Sequence of chain 1.M:
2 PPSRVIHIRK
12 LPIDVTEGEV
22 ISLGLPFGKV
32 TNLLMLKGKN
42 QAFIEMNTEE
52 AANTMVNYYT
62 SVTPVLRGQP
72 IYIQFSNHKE

This small molecule binds to this protein.
Small molecule (SMILES): CC(C)C[C@@H]1NC(=O)[C@H](C)NC(=O)[C@@]2(CCCCCCCC[C@](C)(NC(=O)[C@H](CCC(N)=O)NC(=O)[C@@H](N)CC(N)=O)C(=O)N[C@@H](CCCN=C(N)N)C(=O)N[C@@H](C)C(=O)N[C@@H](CCC(N)=O)C(=O)N2)CC[C@H]2C[C@@H]2CCC[C@](C)(C(=O)N[C@H](C(=O)N[C@H](C=O)CC(N)=O)C(C)C)NC(=O)[C@H](CCC(N)=O)NC1=O

Binding-site contacts:
Ligand atom O contacts residue NH21 of chain 1.AB at 3.8 Å.
Ligand atom N contacts residue ILE22 of chain 1.M at 3.9 Å.
Ligand atom C contacts residue GLU18 of chain 1.M at 4.0 Å.
Ligand atom CD2 contacts residue THR32 of chain 1.M at 4.1 Å.
Ligand atom CG contacts residue ILE22 of chain 1.M at 3.9 Å (hydrophobic).
Ligand atom CA contacts residue ILE22 of chain 1.M at 4.1 Å (hydrophobic).
Ligand atom CD1 contacts residue LEU34 of chain 1.M at 3.6 Å (hydrophobic).
Ligand atom CG2 contacts residue LEU26 of chain 1.M at 3.4 Å (hydrophobic).
Ligand atom N contacts residue GLU18 of chain 1.M at 3.8 Å.
Ligand atom CA contacts residue NH21 of chain 1.AB at 2.5 Å.
Ligand atom O contacts residue NH21 of chain 1.AB at 2.1 Å (h-bond).
Ligand atom O contacts residue NH21 of chain 1.AB at 3.9 Å.
Ligand atom OE1 contacts residue SO41 of chain 1.BB at 3.5 Å (h-bond).
Ligand atom CD contacts residue SO41 of chain 1.BB at 3.8 Å.
Ligand atom CD contacts residue GLU18 of chain 1.M at 4.1 Å.
Ligand atom O contacts residue GLU18 of chain 1.M at 4.0 Å.
Ligand atom N contacts residue NH21 of chain 1.AB at 3.0 Å (h-bond).
Ligand atom CB contacts residue NH21 of chain 1.AB at 3.2 Å.
Ligand atom OD1 contacts residue VAL31 of chain 1.M at 3.6 Å.
Ligand atom CG1 contacts residue ILE22 of chain 1.M at 4.1 Å (hydrophobic).
Ligand atom O contacts residue NH21 of chain 1.AB at 2.9 Å (h-bond).
Ligand atom C contacts residue ILE22 of chain 1.M at 4.4 Å (hydrophobic).
Ligand atom NE contacts residue GLU18 of chain 1.M at 3.3 Å (salt-bridge).
Ligand atom CA contacts residue GLU18 of chain 1.M at 3.8 Å.
Ligand atom CB contacts residue GLU18 of chain 1.M at 3.7 Å.
Ligand atom NH2 contacts residue GLU18 of chain 1.M at 3.4 Å (salt-bridge).
Ligand atom NE2 contacts residue ASN33 of chain 1.M at 4.2 Å.
Ligand atom CB contacts residue GLU18 of chain 1.M at 3.6 Å.
Ligand atom CD1 contacts residue ASN33 of chain 1.M at 3.7 Å.
Ligand atom NE2 contacts residue SO41 of chain 1.BB at 3.5 Å (h-bond).
Ligand atom CZ contacts residue GLU18 of chain 1.M at 3.8 Å.
Ligand atom CD2 contacts residue ASN33 of chain 1.M at 4.4 Å.
Ligand atom CD2 contacts residue VAL31 of chain 1.M at 4.0 Å (hydrophobic).
Ligand atom CB contacts residue ILE22 of chain 1.M at 4.0 Å (hydrophobic).
Ligand atom CB contacts residue LEU34 of chain 1.M at 3.9 Å (hydrophobic).
Ligand atom O contacts residue ILE22 of chain 1.M at 4.3 Å.
Ligand atom C contacts residue NH21 of chain 1.AB at 1.3 Å.
Ligand atom CB contacts residue GLY19 of chain 1.M at 4.0 Å.
Ligand atom C contacts residue NH21 of chain 1.AB at 3.1 Å.
Ligand atom CD1 contacts residue THR32 of chain 1.M at 3.9 Å.